Binding-site contacts:
Ligand atom O1A contacts residue SER441 of chain 1.F at 3.6 Å.
Ligand atom C6 contacts residue SER443 of chain 1.F at 3.1 Å.
Ligand atom C5 contacts residue ASN444 of chain 1.F at 4.4 Å.
Ligand atom C4 contacts residue ASN444 of chain 1.F at 3.9 Å.
Ligand atom C2 contacts residue ASN444 of chain 1.F at 4.5 Å.
Ligand atom C3 contacts residue ASN444 of chain 1.F at 4.3 Å.
Ligand atom O6 contacts residue SER443 of chain 1.F at 2.2 Å (h-bond).
Ligand atom C6 contacts residue ASN444 of chain 1.F at 4.2 Å.
Ligand atom C8 contacts residue SER443 of chain 1.F at 4.4 Å.
Ligand atom O8 contacts residue SER443 of chain 1.F at 3.4 Å (h-bond).
Ligand atom O1A contacts residue SER443 of chain 1.F at 2.7 Å (h-bond).
Ligand atom C3 contacts residue SER443 of chain 1.F at 2.8 Å.
Ligand atom C7 contacts residue SER443 of chain 1.F at 4.3 Å.
Ligand atom C4 contacts residue SER443 of chain 1.F at 3.6 Å.
Ligand atom C5 contacts residue SER443 of chain 1.F at 3.9 Å.
Ligand atom O4 contacts residue ASN444 of chain 1.F at 4.3 Å.
Ligand atom C2 contacts residue SER443 of chain 1.F at 1.4 Å.
Ligand atom O1A contacts residue MET442 of chain 1.F at 3.7 Å.
Ligand atom O1B contacts residue SER443 of chain 1.F at 2.8 Å (h-bond).
Ligand atom C1 contacts residue SER443 of chain 1.F at 2.0 Å.

A small-molecule ligand and the protein it binds are described below.
Small molecule (SMILES): C[C@H](O)[C@H](N)[C@@H]1O[C@](O)(C(=O)O)C[C@H](O)[C@@H]1N

Sequence of chain 1.F:
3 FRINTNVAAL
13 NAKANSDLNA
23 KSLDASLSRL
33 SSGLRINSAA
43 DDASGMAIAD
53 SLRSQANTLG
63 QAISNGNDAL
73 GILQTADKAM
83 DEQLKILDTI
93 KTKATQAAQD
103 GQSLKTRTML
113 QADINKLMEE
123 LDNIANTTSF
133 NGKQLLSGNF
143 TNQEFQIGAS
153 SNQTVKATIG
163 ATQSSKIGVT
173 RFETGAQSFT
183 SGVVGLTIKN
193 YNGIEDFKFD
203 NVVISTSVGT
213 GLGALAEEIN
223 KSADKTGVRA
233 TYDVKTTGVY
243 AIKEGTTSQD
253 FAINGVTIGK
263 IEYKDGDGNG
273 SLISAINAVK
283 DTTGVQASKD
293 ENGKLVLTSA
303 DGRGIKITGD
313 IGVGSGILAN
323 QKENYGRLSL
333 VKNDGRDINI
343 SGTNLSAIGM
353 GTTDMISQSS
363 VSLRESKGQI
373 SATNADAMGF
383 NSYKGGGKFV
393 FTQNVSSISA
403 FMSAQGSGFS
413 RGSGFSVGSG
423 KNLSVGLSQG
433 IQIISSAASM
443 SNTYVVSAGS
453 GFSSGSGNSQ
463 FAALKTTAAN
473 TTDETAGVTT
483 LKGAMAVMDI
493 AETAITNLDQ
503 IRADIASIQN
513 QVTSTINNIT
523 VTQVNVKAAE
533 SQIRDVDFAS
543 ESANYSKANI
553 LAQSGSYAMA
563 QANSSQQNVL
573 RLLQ